Sequence of chain 1.D:
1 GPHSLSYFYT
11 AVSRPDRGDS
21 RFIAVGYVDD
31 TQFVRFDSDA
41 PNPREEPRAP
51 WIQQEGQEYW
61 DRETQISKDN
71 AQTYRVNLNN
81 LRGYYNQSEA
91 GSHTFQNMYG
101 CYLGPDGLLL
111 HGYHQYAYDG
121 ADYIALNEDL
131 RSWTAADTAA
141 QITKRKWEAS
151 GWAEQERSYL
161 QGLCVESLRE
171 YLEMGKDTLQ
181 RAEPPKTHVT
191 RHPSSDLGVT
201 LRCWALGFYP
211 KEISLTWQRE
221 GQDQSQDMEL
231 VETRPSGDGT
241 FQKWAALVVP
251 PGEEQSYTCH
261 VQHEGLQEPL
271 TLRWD

Binding-site contacts:
Ligand atom CG contacts residue TYR99 of chain 1.D at 3.5 Å (hydrophobic).
Ligand atom O contacts residue LYS146 of chain 1.D at 3.5 Å (salt-bridge).
Ligand atom CA contacts residue TYR171 of chain 1.D at 3.4 Å (hydrophobic).
Ligand atom O contacts residue LYS146 of chain 1.D at 2.9 Å (salt-bridge).
Ligand atom CA contacts residue ASN77 of chain 1.D at 3.1 Å.
Ligand atom O contacts residue ARG62 of chain 1.D at 2.9 Å (salt-bridge).
Ligand atom N contacts residue ASN77 of chain 1.D at 2.8 Å (h-bond).
Ligand atom N contacts residue SER167 of chain 1.D at 3.2 Å (h-bond).
Ligand atom N contacts residue TYR7 of chain 1.D at 2.9 Å (h-bond).
Ligand atom C contacts residue ASN77 of chain 1.D at 3.5 Å.
Ligand atom OXT contacts residue TYR84 of chain 1.D at 2.7 Å (h-bond).
Ligand atom OE1 contacts residue TYR116 of chain 1.D at 3.5 Å (h-bond).
Ligand atom N contacts residue TYR159 of chain 1.D at 3.5 Å.
Ligand atom N contacts residue TYR171 of chain 1.D at 2.6 Å (h-bond).
Ligand atom CG contacts residue TYR171 of chain 1.D at 3.4 Å (hydrophobic).
Ligand atom CG contacts residue TYR159 of chain 1.D at 3.3 Å (hydrophobic).
Ligand atom C contacts residue TYR84 of chain 1.D at 3.2 Å (hydrophobic).
Ligand atom CB contacts residue TYR99 of chain 1.D at 3.3 Å (hydrophobic).
Ligand atom O contacts residue TYR84 of chain 1.D at 3.1 Å (h-bond).
Ligand atom O contacts residue TYR159 of chain 1.D at 2.7 Å (h-bond).
Ligand atom CE contacts residue GLU45 of chain 1.D at 3.5 Å.
Ligand atom ND2 contacts residue GLU156 of chain 1.D at 2.6 Å (salt-bridge).
Ligand atom OD1 contacts residue TYR159 of chain 1.D at 3.5 Å.
Ligand atom CB contacts residue ASN77 of chain 1.D at 3.2 Å.
Ligand atom CB contacts residue THR143 of chain 1.D at 3.5 Å.
Ligand atom CA contacts residue TYR7 of chain 1.D at 3.4 Å (hydrophobic).
Ligand atom CB contacts residue TYR159 of chain 1.D at 3.5 Å (hydrophobic).
Ligand atom CE contacts residue GLU63 of chain 1.D at 3.4 Å.
Ligand atom O contacts residue ASN80 of chain 1.D at 2.9 Å (h-bond).
Ligand atom N contacts residue GLU63 of chain 1.D at 2.9 Å (salt-bridge).
Ligand atom O contacts residue ILE66 of chain 1.D at 3.4 Å.
Ligand atom CG contacts residue TYR7 of chain 1.D at 3.3 Å (hydrophobic).
Ligand atom CA contacts residue TYR99 of chain 1.D at 3.4 Å (hydrophobic).
Ligand atom CE contacts residue SER67 of chain 1.D at 3.4 Å.
Ligand atom OXT contacts residue THR143 of chain 1.D at 2.6 Å (h-bond).
Ligand atom O contacts residue TRP147 of chain 1.D at 2.9 Å (h-bond).
Ligand atom C contacts residue TYR7 of chain 1.D at 3.4 Å (hydrophobic).
Ligand atom N contacts residue TYR99 of chain 1.D at 3.2 Å (h-bond).
Ligand atom SD contacts residue TYR9 of chain 1.D at 3.5 Å (h-bond).
Ligand atom OE1 contacts residue TRP152 of chain 1.D at 3.3 Å.

The protein below binds the small molecule below.
Small molecule (SMILES): CSCC[C@H](NC(=O)[C@@H](N)CCCCN)C(=O)N[C@@H](CC(N)=O)C(=O)N[C@H](C(=O)N[C@@H](CCC(N)=O)C(=O)N[C@@H](Cc1ccccc1)C(=O)N[C@H](C(=O)N[C@@H](C)C(=O)N[C@H](C(=O)O)C(C)C)[C@@H](C)O)[C@@H](C)O